A small-molecule ligand and the protein it binds are described below.
Small molecule (SMILES): O=c1[nH]cnc2nc[nH]c12

Binding-site contacts:
Ligand atom C6 contacts residue VAL24 of chain 1.D at 4.1 Å (hydrophobic).
Ligand atom C4 contacts residue TYR104 of chain 1.D at 3.9 Å (hydrophobic).
Ligand atom C6 contacts residue LEU158 of chain 1.D at 4.1 Å (hydrophobic).
Ligand atom N9 contacts residue PRP1 of chain 1.P at 3.0 Å (h-bond).
Ligand atom N1 contacts residue ARG26 of chain 1.D at 3.1 Å (salt-bridge).
Ligand atom C2 contacts residue LEU128 of chain 1.D at 3.6 Å (hydrophobic).
Ligand atom N7 contacts residue GLU103 of chain 1.D at 2.6 Å (salt-bridge).
Ligand atom C8 contacts residue GLU103 of chain 1.D at 3.8 Å.
Ligand atom N3 contacts residue LEU128 of chain 1.D at 3.9 Å.
Ligand atom N7 contacts residue PRP1 of chain 1.P at 4.1 Å.
Ligand atom C8 contacts residue PRP1 of chain 1.P at 3.1 Å.
Ligand atom C4 contacts residue ARG66 of chain 1.D at 3.9 Å.
Ligand atom C6 contacts residue GLU103 of chain 1.D at 3.4 Å.
Ligand atom N7 contacts residue LEU128 of chain 1.D at 3.8 Å.
Ligand atom C8 contacts residue TYR104 of chain 1.D at 3.4 Å (hydrophobic).
Ligand atom O6 contacts residue VAL23 of chain 1.D at 3.9 Å.
Ligand atom N3 contacts residue ARG66 of chain 1.D at 3.0 Å (salt-bridge).
Ligand atom N1 contacts residue LEU128 of chain 1.D at 3.8 Å.
Ligand atom O6 contacts residue PHE25 of chain 1.D at 4.1 Å.
Ligand atom O6 contacts residue GLU103 of chain 1.D at 2.8 Å (salt-bridge).
Ligand atom C8 contacts residue ALA130 of chain 1.D at 4.2 Å (hydrophobic).
Ligand atom C2 contacts residue ARG26 of chain 1.D at 3.4 Å.
Ligand atom C8 contacts residue LEU128 of chain 1.D at 3.9 Å (hydrophobic).
Ligand atom C6 contacts residue LEU128 of chain 1.D at 4.1 Å (hydrophobic).
Ligand atom C2 contacts residue ARG66 of chain 1.D at 3.7 Å.
Ligand atom C5 contacts residue GLU103 of chain 1.D at 3.2 Å.
Ligand atom C5 contacts residue LEU128 of chain 1.D at 3.6 Å (hydrophobic).
Ligand atom N7 contacts residue ALA130 of chain 1.D at 3.8 Å.
Ligand atom O6 contacts residue VAL24 of chain 1.D at 3.3 Å (h-bond).
Ligand atom N1 contacts residue PHE25 of chain 1.D at 3.5 Å.
Ligand atom N3 contacts residue PHE25 of chain 1.D at 3.6 Å.
Ligand atom N9 contacts residue LEU128 of chain 1.D at 3.8 Å.
Ligand atom C2 contacts residue PHE25 of chain 1.D at 3.5 Å (hydrophobic).
Ligand atom N1 contacts residue VAL24 of chain 1.D at 4.0 Å.
Ligand atom C5 contacts residue TYR104 of chain 1.D at 3.7 Å (hydrophobic).
Ligand atom C4 contacts residue LEU128 of chain 1.D at 3.5 Å (hydrophobic).
Ligand atom N7 contacts residue TYR104 of chain 1.D at 3.4 Å.
Ligand atom N9 contacts residue ARG66 of chain 1.D at 3.8 Å.
Ligand atom O6 contacts residue LEU158 of chain 1.D at 3.5 Å.
Ligand atom N9 contacts residue TYR104 of chain 1.D at 3.5 Å (h-bond).

Sequence of chain 1.D:
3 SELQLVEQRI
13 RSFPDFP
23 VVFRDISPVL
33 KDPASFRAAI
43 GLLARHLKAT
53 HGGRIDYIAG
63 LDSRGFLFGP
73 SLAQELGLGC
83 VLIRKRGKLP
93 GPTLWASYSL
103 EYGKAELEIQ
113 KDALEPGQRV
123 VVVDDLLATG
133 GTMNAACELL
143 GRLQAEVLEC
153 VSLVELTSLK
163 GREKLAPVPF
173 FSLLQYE